This small molecule binds to this protein.
Small molecule (SMILES): O=c1[nH]c(=O)n([C@H]2C[C@H](O)[C@@H](COP(=O)(O)O)O2)cc1/C=C/Br

Binding-site contacts:
Ligand atom C2 contacts residue PHE139 of chain 1.D at 3.4 Å (hydrophobic).
Ligand atom O4 contacts residue ALA134 of chain 1.D at 3.7 Å.
Ligand atom O2P contacts residue GLY22 of chain 1.D at 3.4 Å (h-bond).
Ligand atom O4' contacts residue ILE62 of chain 1.D at 3.6 Å.
Ligand atom O5' contacts residue GLU48 of chain 1.D at 3.4 Å (salt-bridge).
Ligand atom O3P contacts residue GLU48 of chain 1.D at 2.5 Å (salt-bridge).
Ligand atom C4 contacts residue GLN90 of chain 1.D at 3.7 Å.
Ligand atom C4 contacts residue PHE139 of chain 1.D at 3.4 Å (hydrophobic).
Ligand atom O1P contacts residue ARG130 of chain 1.D at 2.6 Å (salt-bridge).
Ligand atom C2 contacts residue PHE93 of chain 1.D at 3.3 Å (hydrophobic).
Ligand atom C5B contacts residue TRP53 of chain 1.D at 3.4 Å (hydrophobic).
Ligand atom O4 contacts residue PHE93 of chain 1.D at 3.7 Å.
Ligand atom O3P contacts residue ARG130 of chain 1.D at 3.4 Å (salt-bridge).
Ligand atom C4' contacts residue ILE62 of chain 1.D at 3.5 Å (hydrophobic).
Ligand atom P contacts residue ARG130 of chain 1.D at 3.5 Å.
Ligand atom O3P contacts residue ADP1 of chain 1.K at 3.1 Å (h-bond).
Ligand atom P contacts residue ADP1 of chain 1.K at 3.5 Å.
Ligand atom N3 contacts residue PHE139 of chain 1.D at 3.2 Å.
Ligand atom O1P contacts residue TYR21 of chain 1.D at 3.5 Å.
Ligand atom O3' contacts residue TYR66 of chain 1.D at 3.1 Å (h-bond).
Ligand atom O2P contacts residue ADP1 of chain 1.K at 2.8 Å (h-bond).
Ligand atom BR contacts residue HIS97 of chain 1.D at 3.3 Å.
Ligand atom C5' contacts residue TRP53 of chain 1.D at 3.7 Å (hydrophobic).
Ligand atom O2P contacts residue TYR21 of chain 1.D at 3.3 Å.
Ligand atom O2 contacts residue PHE93 of chain 1.D at 3.3 Å.
Ligand atom O4 contacts residue PHE139 of chain 1.D at 3.5 Å.
Ligand atom O4' contacts residue PHE93 of chain 1.D at 3.5 Å.
Ligand atom C4 contacts residue PHE93 of chain 1.D at 3.6 Å (hydrophobic).
Ligand atom BR contacts residue SER135 of chain 1.D at 3.5 Å.
Ligand atom O4 contacts residue SER135 of chain 1.D at 3.2 Å.
Ligand atom N3 contacts residue GLN90 of chain 1.D at 3.0 Å (h-bond).
Ligand atom O2 contacts residue PHE139 of chain 1.D at 3.7 Å.
Ligand atom O1P contacts residue GLU48 of chain 1.D at 3.5 Å (salt-bridge).
Ligand atom N3 contacts residue PHE93 of chain 1.D at 3.3 Å.
Ligand atom C5' contacts residue GLU48 of chain 1.D at 3.7 Å.
Ligand atom O4 contacts residue GLN90 of chain 1.D at 2.9 Å (h-bond).
Ligand atom N1 contacts residue PHE139 of chain 1.D at 3.5 Å.
Ligand atom C2' contacts residue PHE139 of chain 1.D at 3.7 Å (hydrophobic).
Ligand atom P contacts residue GLU48 of chain 1.D at 3.4 Å.
Ligand atom N1 contacts residue PHE93 of chain 1.D at 3.5 Å.

Sequence of chain 1.D:
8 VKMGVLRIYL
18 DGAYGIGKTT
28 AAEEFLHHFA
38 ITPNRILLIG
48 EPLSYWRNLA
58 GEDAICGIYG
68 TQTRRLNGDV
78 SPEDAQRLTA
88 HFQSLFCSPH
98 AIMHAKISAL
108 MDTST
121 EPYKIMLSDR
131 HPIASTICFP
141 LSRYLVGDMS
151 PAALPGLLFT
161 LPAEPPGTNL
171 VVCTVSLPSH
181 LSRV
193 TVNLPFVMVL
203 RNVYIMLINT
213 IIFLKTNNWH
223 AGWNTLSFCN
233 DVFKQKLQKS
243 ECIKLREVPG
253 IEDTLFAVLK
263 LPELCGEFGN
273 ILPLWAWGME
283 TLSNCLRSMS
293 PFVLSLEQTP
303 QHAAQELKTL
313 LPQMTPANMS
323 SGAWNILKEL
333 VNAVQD